Sequence of chain 52.C:
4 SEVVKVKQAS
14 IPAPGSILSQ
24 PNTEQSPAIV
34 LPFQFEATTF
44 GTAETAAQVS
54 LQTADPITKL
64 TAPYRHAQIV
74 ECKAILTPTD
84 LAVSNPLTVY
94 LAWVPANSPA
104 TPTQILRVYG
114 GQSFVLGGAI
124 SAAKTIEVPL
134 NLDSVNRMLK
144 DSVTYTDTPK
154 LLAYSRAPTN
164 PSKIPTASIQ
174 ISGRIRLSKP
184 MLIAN

A protein and the small-molecule ligand that binds it are described below.
Small molecule (SMILES): Nc1ccn([C@@H]2O[C@H](CO[P](=O)(O)O[C@H]3[C@@H](O)[C@H](n4ccc(N)nc4=O)O[C@@H]3CO[P](=O)(O)O[C@H]3[C@@H](O)[C@H](n4ccc(N)nc4=O)O[C@@H]3CO)[C@@H](O)[C@H]2O)c(=O)n1

Binding-site contacts:
Ligand atom P contacts residue LYS8 of chain 52.C at 3.0 Å.
Ligand atom OP1 contacts residue LYS10 of chain 52.C at 4.3 Å.
Ligand atom O2' contacts residue ASN134 of chain 52.C at 3.2 Å (h-bond).
Ligand atom C4' contacts residue GLU74 of chain 52.C at 3.9 Å.
Ligand atom O2' contacts residue GLU74 of chain 52.C at 3.2 Å.
Ligand atom O5' contacts residue LYS8 of chain 52.C at 4.5 Å.
Ligand atom P contacts residue LYS10 of chain 52.C at 4.0 Å.
Ligand atom C1' contacts residue GLU74 of chain 52.C at 3.8 Å.
Ligand atom O3' contacts residue ASN134 of chain 52.C at 4.2 Å.
Ligand atom OP1 contacts residue ASN134 of chain 52.C at 4.2 Å.
Ligand atom O4' contacts residue GLU74 of chain 52.C at 3.7 Å.
Ligand atom C2' contacts residue ASN134 of chain 52.C at 4.3 Å.
Ligand atom O3' contacts residue LYS8 of chain 52.C at 3.8 Å.
Ligand atom OP2 contacts residue LYS10 of chain 52.C at 2.9 Å.
Ligand atom OP1 contacts residue LYS8 of chain 52.C at 2.6 Å (salt-bridge).
Ligand atom O2' contacts residue LEU135 of chain 52.C at 4.3 Å.
Ligand atom OP2 contacts residue LYS8 of chain 52.C at 2.9 Å (salt-bridge).
Ligand atom OP1 contacts residue PRO132 of chain 52.C at 3.6 Å.
Ligand atom C2' contacts residue GLU74 of chain 52.C at 4.1 Å.